Binding-site contacts:
Ligand atom PG contacts residue GLY55 of chain 1.O at 3.7 Å.
Ligand atom O2A contacts residue ARG150 of chain 1.O at 3.4 Å (salt-bridge).
Ligand atom PA contacts residue ARG210 of chain 1.O at 3.7 Å.
Ligand atom O2B contacts residue SER57 of chain 1.O at 3.3 Å (h-bond).
Ligand atom O1G contacts residue SER57 of chain 1.O at 2.5 Å (h-bond).
Ligand atom C3' contacts residue GLU215 of chain 1.O at 3.4 Å.
Ligand atom N2 contacts residue GLN121 of chain 1.O at 3.7 Å.
Ligand atom O3B contacts residue SER57 of chain 1.O at 3.0 Å (h-bond).
Ligand atom N1 contacts residue GLN121 of chain 1.O at 2.8 Å (h-bond).
Ligand atom O6 contacts residue GLN121 of chain 1.O at 3.6 Å.
Ligand atom O1A contacts residue LYS56 of chain 1.O at 3.3 Å (salt-bridge).
Ligand atom N1 contacts residue PHE158 of chain 1.O at 3.3 Å.
Ligand atom N7 contacts residue ARG128 of chain 1.O at 2.9 Å (salt-bridge).
Ligand atom C6 contacts residue ARG128 of chain 1.O at 3.5 Å.
Ligand atom O2G contacts residue ARG210 of chain 1.O at 2.9 Å (salt-bridge).
Ligand atom O6 contacts residue ASP155 of chain 1.O at 3.2 Å (salt-bridge).
Ligand atom O2G contacts residue GLY55 of chain 1.O at 3.1 Å (h-bond).
Ligand atom O6 contacts residue PHE158 of chain 1.O at 3.1 Å.
Ligand atom O1A contacts residue ALA53 of chain 1.O at 3.2 Å (h-bond).
Ligand atom O3A contacts residue ARG210 of chain 1.O at 2.4 Å (salt-bridge).
Ligand atom PG contacts residue ARG210 of chain 1.O at 3.4 Å.
Ligand atom O6 contacts residue ARG128 of chain 1.O at 3.0 Å (salt-bridge).
Ligand atom N2 contacts residue PHE108 of chain 1.O at 3.5 Å.
Ligand atom O3B contacts residue ARG210 of chain 1.O at 3.2 Å (salt-bridge).
Ligand atom C5 contacts residue ARG128 of chain 1.O at 3.4 Å.
Ligand atom PG contacts residue LYS56 of chain 1.O at 3.5 Å.
Ligand atom O3G contacts residue ARG210 of chain 1.O at 3.6 Å (salt-bridge).
Ligand atom O1B contacts residue ARG210 of chain 1.O at 3.5 Å (salt-bridge).
Ligand atom C4' contacts residue GLU215 of chain 1.O at 3.5 Å.
Ligand atom O3' contacts residue PHE221 of chain 1.O at 3.2 Å.
Ligand atom C6 contacts residue PHE158 of chain 1.O at 3.2 Å (hydrophobic).
Ligand atom N2 contacts residue PHE120 of chain 1.O at 3.4 Å.
Ligand atom O1G contacts residue LYS56 of chain 1.O at 2.5 Å (salt-bridge).
Ligand atom O3G contacts residue LYS56 of chain 1.O at 2.9 Å (salt-bridge).
Ligand atom O1G contacts residue GLY55 of chain 1.O at 2.9 Å.
Ligand atom O1A contacts residue ILE52 of chain 1.O at 3.7 Å.
Ligand atom O3' contacts residue GLU215 of chain 1.O at 3.0 Å (salt-bridge).
Ligand atom N2 contacts residue MET162 of chain 1.O at 3.3 Å (h-bond).
Ligand atom PB contacts residue ARG210 of chain 1.O at 3.2 Å.
Ligand atom PG contacts residue SER57 of chain 1.O at 3.5 Å.

The protein below binds the small molecule below.
Small molecule (SMILES): Nc1nc2c(ncn2[C@H]2C[C@H](O)[C@@H](CO[P](=O)(O)O[P](=O)(O)OP(=O)(O)O)O2)c(=O)[nH]1

Sequence of chain 1.O:
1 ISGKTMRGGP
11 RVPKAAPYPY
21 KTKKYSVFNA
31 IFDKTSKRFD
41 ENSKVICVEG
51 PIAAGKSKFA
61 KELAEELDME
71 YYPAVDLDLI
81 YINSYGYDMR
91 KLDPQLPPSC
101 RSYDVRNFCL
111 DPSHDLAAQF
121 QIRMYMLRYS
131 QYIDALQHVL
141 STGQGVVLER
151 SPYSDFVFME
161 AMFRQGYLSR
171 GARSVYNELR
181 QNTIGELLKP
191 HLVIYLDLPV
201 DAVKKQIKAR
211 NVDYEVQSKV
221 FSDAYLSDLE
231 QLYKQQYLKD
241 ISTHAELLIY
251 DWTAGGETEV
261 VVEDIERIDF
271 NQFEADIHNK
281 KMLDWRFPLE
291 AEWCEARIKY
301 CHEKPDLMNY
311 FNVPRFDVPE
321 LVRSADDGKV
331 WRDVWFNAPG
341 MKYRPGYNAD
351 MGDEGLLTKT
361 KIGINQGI